Binding-site contacts:
Ligand atom C18 contacts residue TRP149 of chain 1.F at 3.6 Å (hydrophobic).
Ligand atom C5 contacts residue PHE102 of chain 1.F at 4.0 Å (hydrophobic).
Ligand atom C24 contacts residue TRP149 of chain 1.F at 4.1 Å (hydrophobic).
Ligand atom C12 contacts residue ARG74 of chain 1.F at 3.8 Å.
Ligand atom C6 contacts residue ARG74 of chain 1.F at 3.7 Å.
Ligand atom N17 contacts residue TYR118 of chain 1.F at 4.0 Å.
Ligand atom C2 contacts residue ARG74 of chain 1.F at 3.5 Å.
Ligand atom C7 contacts residue ARG74 of chain 1.F at 4.0 Å.
Ligand atom C6 contacts residue TRP116 of chain 1.F at 3.3 Å (hydrophobic).
Ligand atom O15 contacts residue TYR118 of chain 1.F at 2.6 Å (h-bond).
Ligand atom C5 contacts residue TRP116 of chain 1.F at 3.6 Å (hydrophobic).
Ligand atom C20 contacts residue TRP149 of chain 1.F at 3.4 Å (hydrophobic).
Ligand atom C5 contacts residue ARG74 of chain 1.F at 3.6 Å.
Ligand atom C18 contacts residue ILE77 of chain 1.F at 4.2 Å (hydrophobic).
Ligand atom C5 contacts residue TYR118 of chain 1.F at 4.0 Å (hydrophobic).
Ligand atom O16 contacts residue PHE78 of chain 1.F at 3.9 Å.
Ligand atom C20 contacts residue TRP135 of chain 1.F at 4.2 Å (hydrophobic).
Ligand atom O29 contacts residue GLU80 of chain 1.F at 3.9 Å.
Ligand atom C1 contacts residue TRP116 of chain 1.F at 3.5 Å (hydrophobic).
Ligand atom O16 contacts residue ARG74 of chain 1.F at 2.8 Å (salt-bridge).
Ligand atom C21 contacts residue TRP135 of chain 1.F at 4.1 Å (hydrophobic).
Ligand atom C10 contacts residue ILE77 of chain 1.F at 4.1 Å (hydrophobic).
Ligand atom C26 contacts residue ILE77 of chain 1.F at 3.9 Å (hydrophobic).
Ligand atom C2 contacts residue TRP116 of chain 1.F at 4.1 Å (hydrophobic).
Ligand atom O15 contacts residue PHE78 of chain 1.F at 3.6 Å.
Ligand atom C4 contacts residue ARG74 of chain 1.F at 3.6 Å.
Ligand atom C10 contacts residue ARG74 of chain 1.F at 3.9 Å.
Ligand atom S14 contacts residue ARG74 of chain 1.F at 4.2 Å.
Ligand atom C19 contacts residue TRP116 of chain 1.F at 3.9 Å (hydrophobic).
Ligand atom C18 contacts residue TYR118 of chain 1.F at 3.4 Å (hydrophobic).
Ligand atom C1 contacts residue ARG74 of chain 1.F at 3.5 Å.
Ligand atom S14 contacts residue TYR118 of chain 1.F at 3.7 Å.
Ligand atom C4 contacts residue TRP116 of chain 1.F at 4.2 Å (hydrophobic).
Ligand atom C5 contacts residue TYR15 of chain 1.F at 4.2 Å (hydrophobic).
Ligand atom N17 contacts residue ILE77 of chain 1.F at 3.6 Å.
Ligand atom C25 contacts residue TYR155 of chain 1.F at 4.1 Å (hydrophobic).
Ligand atom C19 contacts residue TYR118 of chain 1.F at 4.0 Å (hydrophobic).
Ligand atom C3 contacts residue ARG74 of chain 1.F at 3.5 Å.
Ligand atom C6 contacts residue PHE102 of chain 1.F at 3.7 Å (hydrophobic).
Ligand atom C9 contacts residue ILE77 of chain 1.F at 3.9 Å (hydrophobic).

Sequence of chain 1.F:
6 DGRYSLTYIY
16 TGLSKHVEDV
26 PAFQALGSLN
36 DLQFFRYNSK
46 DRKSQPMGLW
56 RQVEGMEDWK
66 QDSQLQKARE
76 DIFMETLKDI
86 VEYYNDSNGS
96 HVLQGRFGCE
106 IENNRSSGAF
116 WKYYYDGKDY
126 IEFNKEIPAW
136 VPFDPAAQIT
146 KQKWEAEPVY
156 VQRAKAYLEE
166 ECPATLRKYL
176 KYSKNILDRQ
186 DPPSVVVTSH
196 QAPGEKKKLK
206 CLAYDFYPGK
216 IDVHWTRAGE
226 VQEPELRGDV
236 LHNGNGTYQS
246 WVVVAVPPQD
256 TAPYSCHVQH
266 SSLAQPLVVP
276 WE

The protein below binds the small molecule below.
Small molecule (SMILES): CN(C)c1cccc2c(S(=O)(=O)NCCCCCCCCCCC(=O)O)cccc12